Sequence of chain 2.E:
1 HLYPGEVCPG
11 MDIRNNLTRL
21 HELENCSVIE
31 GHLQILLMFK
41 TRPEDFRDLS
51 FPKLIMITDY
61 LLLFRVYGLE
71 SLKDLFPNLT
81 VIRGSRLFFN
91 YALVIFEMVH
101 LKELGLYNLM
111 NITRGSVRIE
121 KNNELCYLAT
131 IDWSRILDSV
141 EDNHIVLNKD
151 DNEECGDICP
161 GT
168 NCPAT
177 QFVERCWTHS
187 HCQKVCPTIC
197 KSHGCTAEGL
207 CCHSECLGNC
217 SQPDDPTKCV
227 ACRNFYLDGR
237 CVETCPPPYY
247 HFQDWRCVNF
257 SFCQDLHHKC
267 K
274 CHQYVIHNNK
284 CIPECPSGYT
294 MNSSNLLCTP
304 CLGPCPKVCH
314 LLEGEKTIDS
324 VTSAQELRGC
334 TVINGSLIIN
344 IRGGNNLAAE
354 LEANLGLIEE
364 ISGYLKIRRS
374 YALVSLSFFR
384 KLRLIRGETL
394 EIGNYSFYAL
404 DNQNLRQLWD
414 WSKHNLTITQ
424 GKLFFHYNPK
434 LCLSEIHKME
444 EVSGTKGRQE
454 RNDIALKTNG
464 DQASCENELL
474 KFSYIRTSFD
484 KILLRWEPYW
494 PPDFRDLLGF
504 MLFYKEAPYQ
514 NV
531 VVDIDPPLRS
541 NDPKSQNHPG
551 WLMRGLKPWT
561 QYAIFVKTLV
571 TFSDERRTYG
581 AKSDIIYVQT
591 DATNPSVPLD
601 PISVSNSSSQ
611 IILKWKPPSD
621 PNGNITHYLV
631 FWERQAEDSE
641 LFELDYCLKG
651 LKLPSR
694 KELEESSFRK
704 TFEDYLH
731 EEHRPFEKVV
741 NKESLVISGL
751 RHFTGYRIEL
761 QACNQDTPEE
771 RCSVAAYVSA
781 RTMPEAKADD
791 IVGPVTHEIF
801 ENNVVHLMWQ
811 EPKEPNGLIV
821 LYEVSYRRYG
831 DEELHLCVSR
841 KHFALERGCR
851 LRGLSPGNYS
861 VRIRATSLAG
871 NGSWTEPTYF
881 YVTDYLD

This small molecule binds to this protein.
Small molecule (SMILES): CC(=O)N[C@H]1[C@H](O[C@H]2[C@H](O)[C@@H](NC(C)=O)CO[C@@H]2CO)O[C@H](CO)[C@@H](O[C@@H]2O[C@H](CO)[C@@H](O)[C@H](O)[C@@H]2O)[C@@H]1O

Binding-site contacts:
Ligand atom O7 contacts residue MET110 of chain 2.E at 4.3 Å.
Ligand atom O6 contacts residue THR113 of chain 2.E at 3.4 Å.
Ligand atom C8 contacts residue ILE136 of chain 2.E at 3.5 Å (hydrophobic).
Ligand atom C1 contacts residue ASN111 of chain 2.E at 1.4 Å.
Ligand atom O5 contacts residue ASN111 of chain 2.E at 2.3 Å (h-bond).
Ligand atom O4 contacts residue ASP138 of chain 2.E at 4.1 Å.
Ligand atom C7 contacts residue ILE136 of chain 2.E at 3.8 Å (hydrophobic).
Ligand atom C7 contacts residue ASP138 of chain 2.E at 3.5 Å.
Ligand atom C4 contacts residue ASN111 of chain 2.E at 4.2 Å.
Ligand atom N2 contacts residue ASN111 of chain 2.E at 3.0 Å (h-bond).
Ligand atom C2 contacts residue ASN111 of chain 2.E at 2.5 Å.
Ligand atom O5 contacts residue LEU213 of chain 2.E at 3.4 Å.
Ligand atom O3 contacts residue ASP138 of chain 2.E at 2.6 Å (salt-bridge).
Ligand atom C7 contacts residue ASN111 of chain 2.E at 3.3 Å.
Ligand atom O7 contacts residue SER198 of chain 2.E at 3.9 Å.
Ligand atom N2 contacts residue SER198 of chain 2.E at 4.2 Å.
Ligand atom C8 contacts residue ARG135 of chain 2.E at 3.3 Å.
Ligand atom O5 contacts residue SER198 of chain 2.E at 4.0 Å.
Ligand atom C6 contacts residue ARG229 of chain 2.E at 3.8 Å.
Ligand atom O7 contacts residue ILE136 of chain 2.E at 4.2 Å.
Ligand atom C3 contacts residue SER198 of chain 2.E at 3.7 Å.
Ligand atom C4 contacts residue SER198 of chain 2.E at 3.4 Å.
Ligand atom C3 contacts residue ASN111 of chain 2.E at 3.8 Å.
Ligand atom C8 contacts residue LEU137 of chain 2.E at 3.5 Å (hydrophobic).
Ligand atom C3 contacts residue ASP138 of chain 2.E at 3.4 Å.
Ligand atom O6 contacts residue ARG229 of chain 2.E at 3.4 Å (salt-bridge).
Ligand atom C5 contacts residue ASN111 of chain 2.E at 3.7 Å.
Ligand atom C7 contacts residue ARG135 of chain 2.E at 3.7 Å.
Ligand atom O7 contacts residue ASN111 of chain 2.E at 3.1 Å (h-bond).
Ligand atom C5 contacts residue SER198 of chain 2.E at 4.2 Å.
Ligand atom C8 contacts residue ASP138 of chain 2.E at 3.6 Å.
Ligand atom C2 contacts residue ASP138 of chain 2.E at 3.5 Å.
Ligand atom C1 contacts residue ASP138 of chain 2.E at 3.5 Å.
Ligand atom N2 contacts residue ASP138 of chain 2.E at 2.8 Å (salt-bridge).
Ligand atom O7 contacts residue ARG135 of chain 2.E at 3.4 Å (salt-bridge).
Ligand atom C8 contacts residue SER134 of chain 2.E at 3.4 Å.
Ligand atom C2 contacts residue SER198 of chain 2.E at 3.4 Å.
Ligand atom O3 contacts residue SER198 of chain 2.E at 3.6 Å (h-bond).
Ligand atom C6 contacts residue LEU213 of chain 2.E at 3.9 Å (hydrophobic).
Ligand atom N2 contacts residue ILE136 of chain 2.E at 4.0 Å.